The protein below binds the small molecule below.
Small molecule (SMILES): Cc1cc(C(=O)N2CCN(C)CC2)sc1-c1cc(O)c2nc[nH]c(=O)c2c1

Binding-site contacts:
Ligand atom C18 contacts residue MG1 of chain 1.C at 3.2 Å.
Ligand atom C2 contacts residue TRP38 of chain 1.A at 3.7 Å (hydrophobic).
Ligand atom C12 contacts residue MET40 of chain 1.A at 3.7 Å (hydrophobic).
Ligand atom C13 contacts residue MET40 of chain 1.A at 3.6 Å (hydrophobic).
Ligand atom N10 contacts residue HIS142 of chain 1.A at 2.5 Å (h-bond).
Ligand atom O7 contacts residue VAL173 of chain 1.A at 3.6 Å.
Ligand atom O11 contacts residue ASN170 of chain 1.A at 2.8 Å (h-bond).
Ligand atom C19 contacts residue MET40 of chain 1.A at 3.7 Å (hydrophobic).
Ligand atom N24 contacts residue MET201 of chain 1.A at 2.8 Å.
Ligand atom C18 contacts residue HIS142 of chain 1.A at 3.3 Å.
Ligand atom C15 contacts residue MET40 of chain 1.A at 3.8 Å (hydrophobic).
Ligand atom O20 contacts residue HIS142 of chain 1.A at 3.7 Å.
Ligand atom C13 contacts residue ASN170 of chain 1.A at 3.3 Å.
Ligand atom O20 contacts residue TRP143 of chain 1.A at 3.6 Å.
Ligand atom N17 contacts residue ASP141 of chain 1.A at 2.8 Å (salt-bridge).
Ligand atom O11 contacts residue MG1 of chain 1.C at 2.2 Å.
Ligand atom C27 contacts residue MET201 of chain 1.A at 3.3 Å (hydrophobic).
Ligand atom C18 contacts residue ASP141 of chain 1.A at 3.1 Å.
Ligand atom C16 contacts residue MET40 of chain 1.A at 3.8 Å (hydrophobic).
Ligand atom C25 contacts residue MET201 of chain 1.A at 2.6 Å (hydrophobic).
Ligand atom C12 contacts residue ASN170 of chain 1.A at 3.7 Å.
Ligand atom C12 contacts residue GLU199 of chain 1.A at 3.2 Å.
Ligand atom C18 contacts residue SAH1 of chain 1.B at 3.5 Å.
Ligand atom N10 contacts residue SAH1 of chain 1.B at 3.5 Å.
Ligand atom C6 contacts residue TRP38 of chain 1.A at 3.4 Å (hydrophobic).
Ligand atom O11 contacts residue GLU199 of chain 1.A at 2.5 Å (salt-bridge).
Ligand atom O11 contacts residue ASP169 of chain 1.A at 3.2 Å (salt-bridge).
Ligand atom C13 contacts residue MG1 of chain 1.C at 2.9 Å.
Ligand atom C13 contacts residue GLU199 of chain 1.A at 3.1 Å.
Ligand atom N10 contacts residue ASP141 of chain 1.A at 3.9 Å.
Ligand atom N17 contacts residue MG1 of chain 1.C at 2.2 Å.
Ligand atom C5 contacts residue TRP38 of chain 1.A at 3.4 Å (hydrophobic).
Ligand atom C8 contacts residue TRP38 of chain 1.A at 3.8 Å (hydrophobic).
Ligand atom C16 contacts residue ASN170 of chain 1.A at 3.2 Å.
Ligand atom C19 contacts residue HIS142 of chain 1.A at 3.5 Å.
Ligand atom O7 contacts residue LEU198 of chain 1.A at 3.8 Å.
Ligand atom C18 contacts residue ASN170 of chain 1.A at 3.8 Å.
Ligand atom C26 contacts residue MET201 of chain 1.A at 3.1 Å (hydrophobic).
Ligand atom N17 contacts residue ASN170 of chain 1.A at 3.0 Å (h-bond).
Ligand atom C16 contacts residue MG1 of chain 1.C at 2.9 Å.

Sequence of chain 1.A:
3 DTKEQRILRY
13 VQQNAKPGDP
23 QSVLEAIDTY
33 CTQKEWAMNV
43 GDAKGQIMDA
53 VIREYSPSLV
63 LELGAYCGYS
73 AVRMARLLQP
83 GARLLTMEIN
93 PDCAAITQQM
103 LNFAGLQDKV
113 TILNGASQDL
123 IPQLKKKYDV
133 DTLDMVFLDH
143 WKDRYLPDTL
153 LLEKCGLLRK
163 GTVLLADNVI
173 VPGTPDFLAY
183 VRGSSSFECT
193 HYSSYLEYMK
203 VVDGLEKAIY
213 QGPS